This small molecule binds to this protein.
Small molecule (SMILES): CC(=O)N[C@@H]1[C@@H](O)[C@H](O)[C@@H](CO)O[C@H]1O

Sequence of chain 1.A:
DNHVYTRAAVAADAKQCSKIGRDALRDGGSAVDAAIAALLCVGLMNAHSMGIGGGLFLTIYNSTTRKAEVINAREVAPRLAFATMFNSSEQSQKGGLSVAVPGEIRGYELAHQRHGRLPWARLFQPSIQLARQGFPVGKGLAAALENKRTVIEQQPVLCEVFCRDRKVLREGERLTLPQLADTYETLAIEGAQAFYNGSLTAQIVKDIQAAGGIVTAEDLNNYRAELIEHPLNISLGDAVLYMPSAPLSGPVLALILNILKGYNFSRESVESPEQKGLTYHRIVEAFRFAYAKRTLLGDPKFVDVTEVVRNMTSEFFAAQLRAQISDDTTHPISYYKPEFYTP

Binding-site contacts:
Ligand atom O6 contacts residue GLN326 of chain 1.A at 3.1 Å (h-bond).
Ligand atom N2 contacts residue GLU313 of chain 1.A at 3.2 Å (salt-bridge).
Ligand atom C8 contacts residue VAL314 of chain 1.A at 4.1 Å (hydrophobic).
Ligand atom C7 contacts residue GLU313 of chain 1.A at 3.9 Å.
Ligand atom O5 contacts residue ASN317 of chain 1.A at 2.3 Å (h-bond).
Ligand atom C2 contacts residue ASN317 of chain 1.A at 2.4 Å.
Ligand atom C5 contacts residue ASN317 of chain 1.A at 3.6 Å.
Ligand atom O6 contacts residue PHE323 of chain 1.A at 3.7 Å.
Ligand atom C8 contacts residue GLU313 of chain 1.A at 3.2 Å.
Ligand atom O3 contacts residue PRO349 of chain 1.A at 4.4 Å.
Ligand atom C3 contacts residue ASN317 of chain 1.A at 3.8 Å.
Ligand atom C2 contacts residue GLU313 of chain 1.A at 3.8 Å.
Ligand atom C6 contacts residue PHE323 of chain 1.A at 4.2 Å (hydrophobic).
Ligand atom O5 contacts residue PHE323 of chain 1.A at 3.8 Å.
Ligand atom C7 contacts residue ASN317 of chain 1.A at 3.4 Å.
Ligand atom C8 contacts residue PRO349 of chain 1.A at 4.2 Å (hydrophobic).
Ligand atom C6 contacts residue GLN326 of chain 1.A at 3.9 Å.
Ligand atom C1 contacts residue ASN317 of chain 1.A at 1.4 Å.
Ligand atom C8 contacts residue THR348 of chain 1.A at 4.2 Å.
Ligand atom O7 contacts residue ASN317 of chain 1.A at 3.5 Å (h-bond).
Ligand atom N2 contacts residue ASN317 of chain 1.A at 3.0 Å (h-bond).
Ligand atom C4 contacts residue ASN317 of chain 1.A at 4.2 Å.
Ligand atom C3 contacts residue GLU313 of chain 1.A at 4.2 Å.
Ligand atom C1 contacts residue GLU313 of chain 1.A at 3.6 Å.